Sequence of chain 1.C:
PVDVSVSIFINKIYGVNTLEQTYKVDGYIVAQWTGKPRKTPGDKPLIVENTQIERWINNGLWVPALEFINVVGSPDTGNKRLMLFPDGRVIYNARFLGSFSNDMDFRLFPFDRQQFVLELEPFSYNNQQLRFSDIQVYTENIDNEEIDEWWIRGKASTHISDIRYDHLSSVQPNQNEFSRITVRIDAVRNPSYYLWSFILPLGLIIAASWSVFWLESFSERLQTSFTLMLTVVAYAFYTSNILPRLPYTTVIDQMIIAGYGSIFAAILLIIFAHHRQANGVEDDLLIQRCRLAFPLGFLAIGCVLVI

Binding-site contacts:
Ligand atom C2 contacts residue ILE13 of chain 1.C at 3.7 Å (hydrophobic).
Ligand atom CL1 contacts residue ASN11 of chain 1.C at 3.4 Å.
Ligand atom N2 contacts residue THR139 of chain 1.C at 3.9 Å.
Ligand atom C15 contacts residue ASN141 of chain 1.C at 4.1 Å.
Ligand atom C17 contacts residue TRP150 of chain 1.C at 3.7 Å (hydrophobic).
Ligand atom C7 contacts residue PHE116 of chain 1.C at 3.5 Å (hydrophobic).
Ligand atom CL1 contacts residue ILE10 of chain 1.C at 3.4 Å.
Ligand atom C6 contacts residue TRP150 of chain 1.C at 3.5 Å (hydrophobic).
Ligand atom C7 contacts residue TRP150 of chain 1.C at 4.1 Å (hydrophobic).
Ligand atom C5 contacts residue TRP150 of chain 1.C at 3.0 Å (hydrophobic).
Ligand atom C16 contacts residue THR139 of chain 1.C at 3.4 Å.
Ligand atom C15 contacts residue GLU145 of chain 1.C at 3.2 Å.
Ligand atom C1 contacts residue ILE13 of chain 1.C at 3.4 Å (hydrophobic).
Ligand atom C9 contacts residue ILE10 of chain 1.C at 4.0 Å (hydrophobic).
Ligand atom C7 contacts residue ILE13 of chain 1.C at 3.9 Å (hydrophobic).
Ligand atom C16 contacts residue ILE152 of chain 1.C at 3.9 Å (hydrophobic).
Ligand atom CL1 contacts residue LYS12 of chain 1.C at 4.1 Å.
Ligand atom N2 contacts residue GLU140 of chain 1.C at 3.9 Å.
Ligand atom C3 contacts residue ILE13 of chain 1.C at 3.7 Å (hydrophobic).
Ligand atom C5 contacts residue ILE13 of chain 1.C at 3.6 Å (hydrophobic).
Ligand atom C6 contacts residue PHE116 of chain 1.C at 3.2 Å (hydrophobic).
Ligand atom S1 contacts residue ILE152 of chain 1.C at 3.5 Å.
Ligand atom C8 contacts residue VAL137 of chain 1.C at 3.9 Å (hydrophobic).
Ligand atom C11 contacts residue ILE13 of chain 1.C at 3.9 Å (hydrophobic).
Ligand atom C8 contacts residue ILE13 of chain 1.C at 3.8 Å (hydrophobic).
Ligand atom N1 contacts residue ILE13 of chain 1.C at 3.5 Å (h-bond).
Ligand atom C15 contacts residue ASP148 of chain 1.C at 3.2 Å.
Ligand atom C17 contacts residue ILE13 of chain 1.C at 2.8 Å (hydrophobic).
Ligand atom C16 contacts residue GLU140 of chain 1.C at 3.6 Å.
Ligand atom C14 contacts residue ASP148 of chain 1.C at 3.5 Å.
Ligand atom C10 contacts residue THR139 of chain 1.C at 3.6 Å.
Ligand atom N2 contacts residue ASP148 of chain 1.C at 3.8 Å.
Ligand atom C16 contacts residue ASN141 of chain 1.C at 3.2 Å.
Ligand atom C9 contacts residue VAL137 of chain 1.C at 3.2 Å (hydrophobic).
Ligand atom C6 contacts residue ILE13 of chain 1.C at 3.8 Å (hydrophobic).
Ligand atom S1 contacts residue ILE13 of chain 1.C at 3.8 Å.
Ligand atom C15 contacts residue GLU140 of chain 1.C at 4.0 Å.
Ligand atom C4 contacts residue ILE13 of chain 1.C at 4.0 Å (hydrophobic).
Ligand atom CL1 contacts residue THR139 of chain 1.C at 3.4 Å.
Ligand atom C9 contacts residue THR139 of chain 1.C at 4.0 Å.

The protein below binds the small molecule below.
Small molecule (SMILES): CN(C)CCCN1c2ccccc2Sc2ccc(Cl)cc21